A protein and the small-molecule ligand that binds it are described below.
Small molecule (SMILES): CC[C@H](C)[C@H](NC(=O)[C@H](CCCNC(N)=[NH2+])NC(=O)[C@H](CCC(=O)O)NC(=O)[C@@H](N)CCC(=O)O)C(=O)N[C@H](C(=O)N[C@@H](CO)C(=O)N[C@@H](CC(C)C)C(=O)N[C@@H](CC(=O)O)C(=O)O)[C@@H](C)CC

Sequence of chain 1.C:
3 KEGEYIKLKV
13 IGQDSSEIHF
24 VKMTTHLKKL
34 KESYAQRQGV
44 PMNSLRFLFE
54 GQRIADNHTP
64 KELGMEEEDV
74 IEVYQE

Binding-site contacts:
Ligand atom CD2 contacts residue PHE22 of chain 1.C at 4.0 Å (hydrophobic).
Ligand atom N contacts residue ALY23 of chain 1.C at 2.9 Å (h-bond).
Ligand atom C contacts residue HIS21 of chain 1.C at 4.0 Å.
Ligand atom NH2 contacts residue SER18 of chain 1.C at 3.9 Å.
Ligand atom CB contacts residue PHE22 of chain 1.C at 3.9 Å (hydrophobic).
Ligand atom CD1 contacts residue LYS32 of chain 1.C at 3.8 Å.
Ligand atom O contacts residue THR28 of chain 1.C at 3.6 Å.
Ligand atom CD1 contacts residue ARG40 of chain 1.C at 3.3 Å.
Ligand atom NH1 contacts residue ILE20 of chain 1.C at 3.6 Å.
Ligand atom OXT contacts residue THR28 of chain 1.C at 3.9 Å.
Ligand atom C contacts residue ALY23 of chain 1.C at 3.8 Å.
Ligand atom O contacts residue PHE22 of chain 1.C at 3.2 Å.
Ligand atom CD1 contacts residue LEU33 of chain 1.C at 3.4 Å (hydrophobic).
Ligand atom OG contacts residue ALY23 of chain 1.C at 3.9 Å.
Ligand atom N contacts residue HIS21 of chain 1.C at 2.9 Å (h-bond).
Ligand atom NE contacts residue ILE20 of chain 1.C at 4.0 Å.
Ligand atom C contacts residue ALY23 of chain 1.C at 3.7 Å.
Ligand atom CG1 contacts residue ARG40 of chain 1.C at 3.7 Å.
Ligand atom O contacts residue HIS21 of chain 1.C at 3.9 Å.
Ligand atom O contacts residue ILE20 of chain 1.C at 3.9 Å.
Ligand atom CZ contacts residue ILE20 of chain 1.C at 3.6 Å (hydrophobic).
Ligand atom CG contacts residue PHE22 of chain 1.C at 3.9 Å (hydrophobic).
Ligand atom CG2 contacts residue PHE22 of chain 1.C at 4.0 Å (hydrophobic).
Ligand atom CB contacts residue ALY23 of chain 1.C at 4.0 Å.
Ligand atom CD1 contacts residue LYS9 of chain 1.C at 3.7 Å.
Ligand atom CA contacts residue ALY23 of chain 1.C at 3.9 Å.
Ligand atom CD1 contacts residue ILE20 of chain 1.C at 3.5 Å (hydrophobic).
Ligand atom CD2 contacts residue SER36 of chain 1.C at 3.8 Å.
Ligand atom CA contacts residue HIS21 of chain 1.C at 3.3 Å.
Ligand atom C contacts residue HIS21 of chain 1.C at 3.6 Å.
Ligand atom NH2 contacts residue ILE20 of chain 1.C at 3.8 Å.
Ligand atom CZ contacts residue GLU19 of chain 1.C at 3.5 Å.
Ligand atom O contacts residue ALY23 of chain 1.C at 2.8 Å (h-bond).
Ligand atom CA contacts residue ALY23 of chain 1.C at 3.5 Å.
Ligand atom O contacts residue HIS21 of chain 1.C at 2.8 Å (h-bond).
Ligand atom NE contacts residue GLU19 of chain 1.C at 3.4 Å (salt-bridge).
Ligand atom NH2 contacts residue GLU19 of chain 1.C at 3.0 Å (salt-bridge).
Ligand atom O contacts residue LYS32 of chain 1.C at 3.3 Å.
Ligand atom CG2 contacts residue SER36 of chain 1.C at 4.0 Å.
Ligand atom CB contacts residue HIS21 of chain 1.C at 4.0 Å.